Binding-site contacts:
Ligand atom C8 contacts residue VAL92 of chain 1.B at 3.8 Å (hydrophobic).
Ligand atom C14 contacts residue TRP27 of chain 1.B at 3.7 Å (hydrophobic).
Ligand atom O3 contacts residue PRO32 of chain 1.B at 3.7 Å.
Ligand atom O contacts residue LEU40 of chain 1.B at 3.5 Å.
Ligand atom C8 contacts residue PRO28 of chain 1.B at 3.6 Å (hydrophobic).
Ligand atom C7 contacts residue VAL33 of chain 1.B at 3.7 Å (hydrophobic).
Ligand atom C contacts residue ASN86 of chain 1.B at 3.6 Å.
Ligand atom C23 contacts residue HIS90 of chain 1.B at 3.8 Å.
Ligand atom O3 contacts residue ASP34 of chain 1.B at 3.2 Å (salt-bridge).
Ligand atom N2 contacts residue ASN86 of chain 1.B at 2.8 Å (h-bond).
Ligand atom C4 contacts residue LEU38 of chain 1.B at 3.8 Å (hydrophobic).
Ligand atom C3 contacts residue ASN86 of chain 1.B at 3.5 Å.
Ligand atom C22 contacts residue HIS90 of chain 1.B at 3.9 Å.
Ligand atom N2 contacts residue VAL92 of chain 1.B at 3.9 Å.
Ligand atom N contacts residue ASN86 of chain 1.B at 2.8 Å (h-bond).
Ligand atom C10 contacts residue VAL92 of chain 1.B at 3.8 Å (hydrophobic).
Ligand atom N1 contacts residue VAL33 of chain 1.B at 3.5 Å.
Ligand atom C8 contacts residue PHE29 of chain 1.B at 3.6 Å (hydrophobic).
Ligand atom C1 contacts residue ASN86 of chain 1.B at 3.7 Å.
Ligand atom C12 contacts residue LEU38 of chain 1.B at 3.8 Å (hydrophobic).
Ligand atom F contacts residue ASP91 of chain 1.B at 3.7 Å.
Ligand atom N contacts residue TYR85 of chain 1.B at 3.9 Å.
Ligand atom C8 contacts residue VAL33 of chain 1.B at 3.5 Å (hydrophobic).
Ligand atom C10 contacts residue ASN86 of chain 1.B at 3.9 Å.
Ligand atom C19 contacts residue PRO28 of chain 1.B at 3.6 Å (hydrophobic).
Ligand atom C17 contacts residue HIS90 of chain 1.B at 3.9 Å.
Ligand atom C7 contacts residue PRO28 of chain 1.B at 3.7 Å (hydrophobic).
Ligand atom O1 contacts residue CYS82 of chain 1.B at 3.7 Å.
Ligand atom O1 contacts residue ASN86 of chain 1.B at 2.8 Å (h-bond).
Ligand atom C15 contacts residue TRP27 of chain 1.B at 3.7 Å (hydrophobic).
Ligand atom C2 contacts residue ASN86 of chain 1.B at 3.6 Å.
Ligand atom C7 contacts residue VAL92 of chain 1.B at 3.8 Å (hydrophobic).
Ligand atom C19 contacts residue VAL92 of chain 1.B at 3.6 Å (hydrophobic).
Ligand atom C9 contacts residue VAL92 of chain 1.B at 3.7 Å (hydrophobic).
Ligand atom C contacts residue PRO87 of chain 1.B at 3.6 Å (hydrophobic).
Ligand atom C11 contacts residue LEU38 of chain 1.B at 3.9 Å (hydrophobic).
Ligand atom N1 contacts residue VAL92 of chain 1.B at 3.5 Å.
Ligand atom O1 contacts residue VAL92 of chain 1.B at 3.9 Å.
Ligand atom C9 contacts residue ASN86 of chain 1.B at 3.6 Å.
Ligand atom C19 contacts residue TRP27 of chain 1.B at 3.6 Å (hydrophobic).

Sequence of chain 1.B:
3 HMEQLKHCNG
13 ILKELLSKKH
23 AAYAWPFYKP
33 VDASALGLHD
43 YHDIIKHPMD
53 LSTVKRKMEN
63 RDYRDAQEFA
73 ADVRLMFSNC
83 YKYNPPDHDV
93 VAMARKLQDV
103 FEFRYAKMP

This protein binds this small molecule.
Small molecule (SMILES): CCNC(=O)c1cc2c(-c3cc(C(C)(C)O)ccc3Oc3c(C)cc(F)cc3C)cn(C)c(=O)c2[nH]1